A protein and the small-molecule ligand that binds it are described below.
Small molecule (SMILES): CC(=O)N[C@H]1[C@H](O[C@H]2[C@H](O)[C@@H](NC(C)=O)CO[C@@H]2CO)O[C@H](CO)[C@@H](O)[C@@H]1O

Sequence of chain 1.C:
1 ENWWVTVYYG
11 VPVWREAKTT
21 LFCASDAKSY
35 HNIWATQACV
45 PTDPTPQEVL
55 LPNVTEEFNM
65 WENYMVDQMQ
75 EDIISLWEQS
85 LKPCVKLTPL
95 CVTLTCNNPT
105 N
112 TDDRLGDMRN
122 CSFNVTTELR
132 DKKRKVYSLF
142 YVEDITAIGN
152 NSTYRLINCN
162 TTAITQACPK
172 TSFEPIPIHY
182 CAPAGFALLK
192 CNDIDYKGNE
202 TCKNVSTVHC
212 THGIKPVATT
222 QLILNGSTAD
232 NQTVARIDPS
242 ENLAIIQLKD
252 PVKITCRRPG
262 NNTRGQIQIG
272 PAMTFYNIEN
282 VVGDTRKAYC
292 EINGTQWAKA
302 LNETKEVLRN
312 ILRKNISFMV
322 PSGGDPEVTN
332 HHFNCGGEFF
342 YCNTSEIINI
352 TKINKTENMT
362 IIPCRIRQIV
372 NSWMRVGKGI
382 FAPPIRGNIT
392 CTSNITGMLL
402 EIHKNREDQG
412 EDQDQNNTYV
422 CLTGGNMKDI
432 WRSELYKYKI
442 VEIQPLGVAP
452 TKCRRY

Binding-site contacts:
Ligand atom O7 contacts residue ASN359 of chain 1.C at 4.4 Å.
Ligand atom C4 contacts residue ASN294 of chain 1.C at 4.3 Å.
Ligand atom C8 contacts residue ASN294 of chain 1.C at 3.5 Å.
Ligand atom C8 contacts residue GLU358 of chain 1.C at 3.4 Å.
Ligand atom C1 contacts residue GLN297 of chain 1.C at 4.0 Å.
Ligand atom C5 contacts residue THR296 of chain 1.C at 4.1 Å.
Ligand atom C8 contacts residue MET360 of chain 1.C at 3.8 Å (hydrophobic).
Ligand atom C1 contacts residue THR296 of chain 1.C at 3.3 Å.
Ligand atom N2 contacts residue THR296 of chain 1.C at 4.3 Å.
Ligand atom O5 contacts residue THR296 of chain 1.C at 3.9 Å.
Ligand atom C8 contacts residue ASN359 of chain 1.C at 3.3 Å.
Ligand atom C7 contacts residue GLU358 of chain 1.C at 4.3 Å.
Ligand atom C2 contacts residue THR296 of chain 1.C at 4.2 Å.
Ligand atom C3 contacts residue ASN294 of chain 1.C at 3.9 Å.
Ligand atom O5 contacts residue GLN297 of chain 1.C at 3.5 Å (h-bond).
Ligand atom C7 contacts residue MET360 of chain 1.C at 4.5 Å (hydrophobic).
Ligand atom O7 contacts residue MET360 of chain 1.C at 4.4 Å.
Ligand atom C5 contacts residue ASN294 of chain 1.C at 3.7 Å.
Ligand atom C7 contacts residue ASN359 of chain 1.C at 4.3 Å.
Ligand atom O6 contacts residue GLN297 of chain 1.C at 4.3 Å.
Ligand atom N2 contacts residue ASN294 of chain 1.C at 2.7 Å (h-bond).
Ligand atom C2 contacts residue ASN294 of chain 1.C at 2.6 Å.
Ligand atom C7 contacts residue ASN294 of chain 1.C at 3.2 Å.
Ligand atom C1 contacts residue ASN294 of chain 1.C at 1.4 Å.
Ligand atom O7 contacts residue ASN294 of chain 1.C at 3.8 Å.
Ligand atom O5 contacts residue ASN294 of chain 1.C at 2.4 Å (h-bond).
Ligand atom C3 contacts residue THR296 of chain 1.C at 4.4 Å.